Binding-site contacts:
Ligand atom C5 contacts residue THR294 of chain 2.A at 4.4 Å.
Ligand atom O5 contacts residue THR294 of chain 2.A at 3.5 Å.
Ligand atom C6 contacts residue GLN297 of chain 2.A at 3.8 Å.
Ligand atom C2 contacts residue THR294 of chain 2.A at 3.7 Å.
Ligand atom O6 contacts residue ILE300 of chain 2.A at 3.8 Å.
Ligand atom O6 contacts residue ILE300 of chain 2.A at 4.1 Å.
Ligand atom C8 contacts residue ASN292 of chain 2.A at 4.4 Å.
Ligand atom C4 contacts residue ASN292 of chain 2.A at 4.3 Å.
Ligand atom C6 contacts residue ILE300 of chain 2.A at 3.5 Å (hydrophobic).
Ligand atom O6 contacts residue GLN297 of chain 2.A at 3.0 Å (h-bond).
Ligand atom C1 contacts residue ASN292 of chain 2.A at 1.8 Å.
Ligand atom C3 contacts residue ASN292 of chain 2.A at 4.0 Å.
Ligand atom C6 contacts residue GLN297 of chain 2.A at 3.3 Å.
Ligand atom C7 contacts residue THR294 of chain 2.A at 4.2 Å.
Ligand atom O5 contacts residue ASN292 of chain 2.A at 2.4 Å (h-bond).
Ligand atom O2 contacts residue GLN297 of chain 2.A at 3.7 Å.
Ligand atom O3 contacts residue GLN297 of chain 2.A at 2.8 Å (h-bond).
Ligand atom C2 contacts residue GLN297 of chain 2.A at 4.2 Å.
Ligand atom C1 contacts residue THR294 of chain 2.A at 3.7 Å.
Ligand atom C7 contacts residue ASN292 of chain 2.A at 3.4 Å.
Ligand atom N2 contacts residue ASN292 of chain 2.A at 3.0 Å (h-bond).
Ligand atom O6 contacts residue GLN297 of chain 2.A at 2.5 Å (h-bond).
Ligand atom O7 contacts residue THR294 of chain 2.A at 3.4 Å (h-bond).
Ligand atom O7 contacts residue TYR295 of chain 2.A at 4.3 Å.
Ligand atom O7 contacts residue ASN292 of chain 2.A at 3.7 Å.
Ligand atom C6 contacts residue THR294 of chain 2.A at 4.2 Å.
Ligand atom C2 contacts residue ASN292 of chain 2.A at 2.7 Å.
Ligand atom C5 contacts residue ASN292 of chain 2.A at 3.8 Å.
Ligand atom C3 contacts residue GLN297 of chain 2.A at 3.5 Å.
Ligand atom N2 contacts residue THR294 of chain 2.A at 4.3 Å.

Sequence of chain 2.A:
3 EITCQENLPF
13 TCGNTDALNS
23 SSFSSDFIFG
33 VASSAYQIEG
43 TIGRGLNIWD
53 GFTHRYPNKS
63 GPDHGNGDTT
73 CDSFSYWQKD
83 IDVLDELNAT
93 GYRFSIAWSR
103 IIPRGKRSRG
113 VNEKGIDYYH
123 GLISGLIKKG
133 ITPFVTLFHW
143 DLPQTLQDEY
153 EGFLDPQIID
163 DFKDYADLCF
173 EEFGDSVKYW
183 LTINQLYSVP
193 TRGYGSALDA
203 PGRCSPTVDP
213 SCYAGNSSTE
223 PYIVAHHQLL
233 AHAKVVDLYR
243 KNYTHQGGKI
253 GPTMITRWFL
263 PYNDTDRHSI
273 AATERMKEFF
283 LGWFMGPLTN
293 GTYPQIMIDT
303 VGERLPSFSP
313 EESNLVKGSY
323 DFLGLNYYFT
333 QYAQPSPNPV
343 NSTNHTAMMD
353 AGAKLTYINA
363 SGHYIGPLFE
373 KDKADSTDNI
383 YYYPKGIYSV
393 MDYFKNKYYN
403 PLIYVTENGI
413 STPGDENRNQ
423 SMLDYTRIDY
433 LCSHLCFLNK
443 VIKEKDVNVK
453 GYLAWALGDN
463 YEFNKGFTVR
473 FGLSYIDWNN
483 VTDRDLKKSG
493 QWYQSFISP

This small molecule binds to this protein.
Small molecule (SMILES): CC(=O)N[C@H]1[C@H](O[C@H]2[C@H](O[C@@H]3O[C@@H](C)[C@@H](O)[C@@H](O)[C@@H]3O)[C@@H](NC(C)=O)CO[C@@H]2CO)O[C@H](CO)[C@@H](O[C@@H]2O[C@H](CO)[C@@H](O)[C@H](O[C@H]3O[C@H](CO)[C@@H](O)[C@H](O)[C@@H]3O)[C@@H]2O[C@@H]2OC[C@@H](O)[C@H](O)[C@H]2O)[C@@H]1O